Sequence of chain 5.F:
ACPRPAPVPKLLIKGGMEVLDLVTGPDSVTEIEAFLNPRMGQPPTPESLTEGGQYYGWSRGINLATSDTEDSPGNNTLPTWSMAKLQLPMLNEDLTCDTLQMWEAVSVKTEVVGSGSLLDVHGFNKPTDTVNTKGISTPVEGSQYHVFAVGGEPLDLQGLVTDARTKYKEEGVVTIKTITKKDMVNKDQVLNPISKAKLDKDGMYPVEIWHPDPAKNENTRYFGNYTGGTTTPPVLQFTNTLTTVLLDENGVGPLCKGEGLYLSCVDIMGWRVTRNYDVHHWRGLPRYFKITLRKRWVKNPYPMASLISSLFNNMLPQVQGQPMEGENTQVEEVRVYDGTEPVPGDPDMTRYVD

A protein and the small-molecule ligand that binds it are described below.
Small molecule (SMILES): CC(=O)N[C@H]1[C@H]([C@H](O)[C@H](O)CO)O[C@@](O[C@H]2[C@@H](O)[C@@H](CO)O[C@@H](O[C@H]3[C@H](O)[C@@H](O)[C@H](O)O[C@@H]3CO)[C@@H]2O)(C(=O)O)C[C@@H]1O

Binding-site contacts:
Ligand atom C5 contacts residue ASN93 of chain 5.F at 4.2 Å.
Ligand atom O10 contacts residue ASN293 of chain 5.F at 3.5 Å (h-bond).
Ligand atom C3 contacts residue GLY78 of chain 5.F at 4.0 Å.
Ligand atom C5 contacts residue TYR72 of chain 5.F at 3.6 Å (hydrophobic).
Ligand atom O4 contacts residue ASN80 of chain 5.F at 4.2 Å.
Ligand atom C6 contacts residue TYR72 of chain 5.F at 3.6 Å (hydrophobic).
Ligand atom C3 contacts residue VAL296 of chain 5.F at 3.5 Å (hydrophobic).
Ligand atom O1A contacts residue GLY78 of chain 5.F at 3.7 Å.
Ligand atom C2 contacts residue GLY78 of chain 5.F at 4.2 Å.
Ligand atom O10 contacts residue THR291 of chain 5.F at 3.7 Å.
Ligand atom C1 contacts residue ARG77 of chain 5.F at 3.5 Å.
Ligand atom O4 contacts residue ILE79 of chain 5.F at 3.5 Å (h-bond).
Ligand atom C4 contacts residue HIS298 of chain 5.F at 4.1 Å.
Ligand atom C3 contacts residue ARG77 of chain 5.F at 3.9 Å.
Ligand atom C10 contacts residue TYR72 of chain 5.F at 4.1 Å (hydrophobic).
Ligand atom N5 contacts residue TYR72 of chain 5.F at 3.1 Å (h-bond).
Ligand atom O6 contacts residue ASN93 of chain 5.F at 2.9 Å (h-bond).
Ligand atom O4 contacts residue HIS298 of chain 5.F at 3.1 Å (h-bond).
Ligand atom O1A contacts residue ARG77 of chain 5.F at 3.0 Å (salt-bridge).
Ligand atom O4 contacts residue VAL296 of chain 5.F at 3.8 Å.
Ligand atom C4 contacts residue VAL296 of chain 5.F at 4.3 Å (hydrophobic).
Ligand atom C7 contacts residue TYR72 of chain 5.F at 4.2 Å (hydrophobic).
Ligand atom C4 contacts residue TYR72 of chain 5.F at 3.5 Å (hydrophobic).
Ligand atom O1B contacts residue TYR72 of chain 5.F at 4.1 Å.
Ligand atom O3 contacts residue GLY78 of chain 5.F at 3.7 Å.
Ligand atom O4 contacts residue GLY78 of chain 5.F at 3.1 Å.
Ligand atom O3 contacts residue VAL296 of chain 5.F at 4.3 Å.
Ligand atom O8 contacts residue TYR72 of chain 5.F at 4.2 Å.
Ligand atom C1 contacts residue TYR72 of chain 5.F at 3.8 Å (hydrophobic).
Ligand atom O1A contacts residue TYR72 of chain 5.F at 3.2 Å.
Ligand atom C6 contacts residue THR94 of chain 5.F at 4.2 Å.
Ligand atom O8 contacts residue ARG77 of chain 5.F at 3.9 Å.
Ligand atom C3 contacts residue HIS298 of chain 5.F at 4.1 Å.
Ligand atom O4 contacts residue THR291 of chain 5.F at 3.3 Å.
Ligand atom O4 contacts residue TYR72 of chain 5.F at 4.3 Å.
Ligand atom O3 contacts residue ASN80 of chain 5.F at 4.0 Å.
Ligand atom C6 contacts residue ASN93 of chain 5.F at 3.1 Å.
Ligand atom C3 contacts residue GLY78 of chain 5.F at 4.2 Å.
Ligand atom O1B contacts residue ARG77 of chain 5.F at 2.9 Å (salt-bridge).
Ligand atom C4 contacts residue GLY78 of chain 5.F at 3.4 Å.